Sequence of chain 1.H:
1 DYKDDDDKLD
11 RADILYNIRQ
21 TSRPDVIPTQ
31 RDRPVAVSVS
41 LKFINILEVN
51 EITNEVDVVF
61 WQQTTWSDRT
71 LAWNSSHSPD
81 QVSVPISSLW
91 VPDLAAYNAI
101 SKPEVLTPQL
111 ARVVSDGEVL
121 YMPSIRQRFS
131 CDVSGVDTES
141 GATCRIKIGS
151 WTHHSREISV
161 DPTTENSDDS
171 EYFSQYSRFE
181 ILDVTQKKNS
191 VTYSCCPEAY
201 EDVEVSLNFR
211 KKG

Sequence of chain 1.I:
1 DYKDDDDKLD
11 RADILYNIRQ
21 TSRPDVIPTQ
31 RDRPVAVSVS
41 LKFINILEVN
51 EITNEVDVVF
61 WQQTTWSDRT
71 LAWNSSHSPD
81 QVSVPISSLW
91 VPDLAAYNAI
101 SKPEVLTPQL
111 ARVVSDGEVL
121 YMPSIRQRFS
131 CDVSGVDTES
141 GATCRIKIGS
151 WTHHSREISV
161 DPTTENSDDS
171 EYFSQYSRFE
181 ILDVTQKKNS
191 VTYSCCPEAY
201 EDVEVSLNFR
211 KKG

A protein and the small-molecule ligand that binds it are described below.
Small molecule (SMILES): COc1ccc(-c2cc(N(Cc3ccccn3)Cc3ccccn3)nc(N)n2)cc1

Binding-site contacts:
Ligand atom C04 contacts residue GLN63 of chain 1.I at 3.2 Å.
Ligand atom C20 contacts residue TRP151 of chain 1.H at 3.0 Å (hydrophobic).
Ligand atom C09 contacts residue CYS195 of chain 1.H at 3.5 Å (hydrophobic).
Ligand atom C18 contacts residue TYR200 of chain 1.H at 3.3 Å (hydrophobic).
Ligand atom C14 contacts residue ARG112 of chain 1.I at 3.7 Å.
Ligand atom N06 contacts residue TRP151 of chain 1.H at 3.1 Å (h-bond).
Ligand atom N01 contacts residue GLN63 of chain 1.I at 2.9 Å (h-bond).
Ligand atom N05 contacts residue TRP151 of chain 1.H at 3.2 Å (h-bond).
Ligand atom C01 contacts residue THR65 of chain 1.I at 3.7 Å.
Ligand atom N02 contacts residue TYR172 of chain 1.I at 2.9 Å (h-bond).
Ligand atom O01 contacts residue THR64 of chain 1.I at 3.3 Å.
Ligand atom N02 contacts residue CYS195 of chain 1.H at 3.5 Å (h-bond).
Ligand atom N02 contacts residue GLN63 of chain 1.I at 3.6 Å.
Ligand atom C02 contacts residue THR64 of chain 1.I at 3.7 Å.
Ligand atom C01 contacts residue THR163 of chain 1.I at 3.4 Å.
Ligand atom C19 contacts residue TYR200 of chain 1.H at 3.7 Å (hydrophobic).
Ligand atom C07 contacts residue THR64 of chain 1.I at 3.5 Å.
Ligand atom C09 contacts residue MET122 of chain 1.I at 3.6 Å (hydrophobic).
Ligand atom N02 contacts residue TYR193 of chain 1.H at 3.6 Å.
Ligand atom C01 contacts residue GLN63 of chain 1.I at 3.6 Å.
Ligand atom C21 contacts residue TRP151 of chain 1.H at 3.7 Å (hydrophobic).
Ligand atom C21 contacts residue TYR97 of chain 1.H at 3.7 Å (hydrophobic).
Ligand atom C17 contacts residue TRP151 of chain 1.H at 3.2 Å (hydrophobic).
Ligand atom C15 contacts residue LEU120 of chain 1.I at 3.5 Å (hydrophobic).
Ligand atom N03 contacts residue MET122 of chain 1.I at 3.6 Å.
Ligand atom N06 contacts residue MET122 of chain 1.I at 3.6 Å.
Ligand atom C05 contacts residue GLN63 of chain 1.I at 3.7 Å.
Ligand atom C09 contacts residue GLN63 of chain 1.I at 3.7 Å.
Ligand atom N01 contacts residue CYS196 of chain 1.H at 3.4 Å (h-bond).
Ligand atom C08 contacts residue MET122 of chain 1.I at 3.5 Å (hydrophobic).
Ligand atom C09 contacts residue CYS196 of chain 1.H at 3.5 Å (hydrophobic).
Ligand atom O01 contacts residue GLN63 of chain 1.I at 3.7 Å.
Ligand atom C02 contacts residue GLN63 of chain 1.I at 3.6 Å.
Ligand atom C03 contacts residue GLN63 of chain 1.I at 3.5 Å.
Ligand atom C08 contacts residue CYS196 of chain 1.H at 3.5 Å (hydrophobic).
Ligand atom C20 contacts residue MET122 of chain 1.I at 3.7 Å (hydrophobic).
Ligand atom N01 contacts residue MET122 of chain 1.I at 3.3 Å (h-bond).
Ligand atom O01 contacts residue THR65 of chain 1.I at 3.3 Å.
Ligand atom N01 contacts residue CYS195 of chain 1.H at 3.4 Å (h-bond).
Ligand atom C12 contacts residue TYR200 of chain 1.H at 3.4 Å (hydrophobic).